Binding-site contacts:
Ligand atom C03 contacts residue THR3811 of chain 1.A at 3.5 Å.
Ligand atom C01 contacts residue THR3811 of chain 1.A at 3.7 Å.
Ligand atom C20 contacts residue ILE3940 of chain 1.A at 3.5 Å (hydrophobic).
Ligand atom C28 contacts residue LEU3806 of chain 1.A at 3.8 Å (hydrophobic).
Ligand atom F32 contacts residue PRO3735 of chain 1.A at 3.7 Å.
Ligand atom C06 contacts residue MET3729 of chain 1.A at 3.7 Å (hydrophobic).
Ligand atom C11 contacts residue MET3729 of chain 1.A at 3.4 Å (hydrophobic).
Ligand atom C14 contacts residue ASP3941 of chain 1.A at 3.6 Å.
Ligand atom C18 contacts residue ASP3941 of chain 1.A at 3.4 Å.
Ligand atom C08 contacts residue THR3811 of chain 1.A at 3.4 Å.
Ligand atom C21 contacts residue ILE3940 of chain 1.A at 3.6 Å (hydrophobic).
Ligand atom O29 contacts residue LEU3806 of chain 1.A at 2.9 Å (h-bond).
Ligand atom N17 contacts residue ASP3941 of chain 1.A at 3.1 Å (salt-bridge).
Ligand atom C12 contacts residue MET3729 of chain 1.A at 3.6 Å (hydrophobic).
Ligand atom C11 contacts residue SER3731 of chain 1.A at 3.2 Å.
Ligand atom C28 contacts residue ILE3940 of chain 1.A at 3.7 Å (hydrophobic).
Ligand atom O34 contacts residue ASN3926 of chain 1.A at 3.5 Å.
Ligand atom O02 contacts residue TRP3805 of chain 1.A at 3.8 Å.
Ligand atom C25 contacts residue ILE3940 of chain 1.A at 3.7 Å (hydrophobic).
Ligand atom N26 contacts residue ILE3940 of chain 1.A at 3.8 Å.
Ligand atom C31 contacts residue TRP3805 of chain 1.A at 3.5 Å (hydrophobic).
Ligand atom CL1 contacts residue ALA3730 of chain 1.A at 3.5 Å.
Ligand atom C12 contacts residue SER3731 of chain 1.A at 3.1 Å.
Ligand atom C18 contacts residue LYS3753 of chain 1.A at 3.4 Å.
Ligand atom C28 contacts residue TYR3791 of chain 1.A at 3.4 Å (hydrophobic).
Ligand atom C15 contacts residue ASP3941 of chain 1.A at 3.7 Å.
Ligand atom C16 contacts residue ASP3941 of chain 1.A at 3.5 Å.
Ligand atom C27 contacts residue GLU3804 of chain 1.A at 3.2 Å.
Ligand atom C30 contacts residue LEU3806 of chain 1.A at 3.6 Å (hydrophobic).
Ligand atom C10 contacts residue MET3729 of chain 1.A at 3.5 Å (hydrophobic).
Ligand atom C28 contacts residue GLU3804 of chain 1.A at 3.7 Å.
Ligand atom CL1 contacts residue SER3731 of chain 1.A at 2.6 Å.
Ligand atom F32 contacts residue LYS3753 of chain 1.A at 2.9 Å.
Ligand atom N05 contacts residue MET3729 of chain 1.A at 3.5 Å.
Ligand atom N17 contacts residue LYS3753 of chain 1.A at 3.1 Å (salt-bridge).
Ligand atom N19 contacts residue ASP3941 of chain 1.A at 3.8 Å.
Ligand atom C23 contacts residue TRP3805 of chain 1.A at 3.3 Å (hydrophobic).
Ligand atom N04 contacts residue MET3729 of chain 1.A at 3.6 Å.
Ligand atom C27 contacts residue TYR3791 of chain 1.A at 3.5 Å (hydrophobic).
Ligand atom O02 contacts residue THR3811 of chain 1.A at 3.4 Å.

Sequence of chain 1.A:
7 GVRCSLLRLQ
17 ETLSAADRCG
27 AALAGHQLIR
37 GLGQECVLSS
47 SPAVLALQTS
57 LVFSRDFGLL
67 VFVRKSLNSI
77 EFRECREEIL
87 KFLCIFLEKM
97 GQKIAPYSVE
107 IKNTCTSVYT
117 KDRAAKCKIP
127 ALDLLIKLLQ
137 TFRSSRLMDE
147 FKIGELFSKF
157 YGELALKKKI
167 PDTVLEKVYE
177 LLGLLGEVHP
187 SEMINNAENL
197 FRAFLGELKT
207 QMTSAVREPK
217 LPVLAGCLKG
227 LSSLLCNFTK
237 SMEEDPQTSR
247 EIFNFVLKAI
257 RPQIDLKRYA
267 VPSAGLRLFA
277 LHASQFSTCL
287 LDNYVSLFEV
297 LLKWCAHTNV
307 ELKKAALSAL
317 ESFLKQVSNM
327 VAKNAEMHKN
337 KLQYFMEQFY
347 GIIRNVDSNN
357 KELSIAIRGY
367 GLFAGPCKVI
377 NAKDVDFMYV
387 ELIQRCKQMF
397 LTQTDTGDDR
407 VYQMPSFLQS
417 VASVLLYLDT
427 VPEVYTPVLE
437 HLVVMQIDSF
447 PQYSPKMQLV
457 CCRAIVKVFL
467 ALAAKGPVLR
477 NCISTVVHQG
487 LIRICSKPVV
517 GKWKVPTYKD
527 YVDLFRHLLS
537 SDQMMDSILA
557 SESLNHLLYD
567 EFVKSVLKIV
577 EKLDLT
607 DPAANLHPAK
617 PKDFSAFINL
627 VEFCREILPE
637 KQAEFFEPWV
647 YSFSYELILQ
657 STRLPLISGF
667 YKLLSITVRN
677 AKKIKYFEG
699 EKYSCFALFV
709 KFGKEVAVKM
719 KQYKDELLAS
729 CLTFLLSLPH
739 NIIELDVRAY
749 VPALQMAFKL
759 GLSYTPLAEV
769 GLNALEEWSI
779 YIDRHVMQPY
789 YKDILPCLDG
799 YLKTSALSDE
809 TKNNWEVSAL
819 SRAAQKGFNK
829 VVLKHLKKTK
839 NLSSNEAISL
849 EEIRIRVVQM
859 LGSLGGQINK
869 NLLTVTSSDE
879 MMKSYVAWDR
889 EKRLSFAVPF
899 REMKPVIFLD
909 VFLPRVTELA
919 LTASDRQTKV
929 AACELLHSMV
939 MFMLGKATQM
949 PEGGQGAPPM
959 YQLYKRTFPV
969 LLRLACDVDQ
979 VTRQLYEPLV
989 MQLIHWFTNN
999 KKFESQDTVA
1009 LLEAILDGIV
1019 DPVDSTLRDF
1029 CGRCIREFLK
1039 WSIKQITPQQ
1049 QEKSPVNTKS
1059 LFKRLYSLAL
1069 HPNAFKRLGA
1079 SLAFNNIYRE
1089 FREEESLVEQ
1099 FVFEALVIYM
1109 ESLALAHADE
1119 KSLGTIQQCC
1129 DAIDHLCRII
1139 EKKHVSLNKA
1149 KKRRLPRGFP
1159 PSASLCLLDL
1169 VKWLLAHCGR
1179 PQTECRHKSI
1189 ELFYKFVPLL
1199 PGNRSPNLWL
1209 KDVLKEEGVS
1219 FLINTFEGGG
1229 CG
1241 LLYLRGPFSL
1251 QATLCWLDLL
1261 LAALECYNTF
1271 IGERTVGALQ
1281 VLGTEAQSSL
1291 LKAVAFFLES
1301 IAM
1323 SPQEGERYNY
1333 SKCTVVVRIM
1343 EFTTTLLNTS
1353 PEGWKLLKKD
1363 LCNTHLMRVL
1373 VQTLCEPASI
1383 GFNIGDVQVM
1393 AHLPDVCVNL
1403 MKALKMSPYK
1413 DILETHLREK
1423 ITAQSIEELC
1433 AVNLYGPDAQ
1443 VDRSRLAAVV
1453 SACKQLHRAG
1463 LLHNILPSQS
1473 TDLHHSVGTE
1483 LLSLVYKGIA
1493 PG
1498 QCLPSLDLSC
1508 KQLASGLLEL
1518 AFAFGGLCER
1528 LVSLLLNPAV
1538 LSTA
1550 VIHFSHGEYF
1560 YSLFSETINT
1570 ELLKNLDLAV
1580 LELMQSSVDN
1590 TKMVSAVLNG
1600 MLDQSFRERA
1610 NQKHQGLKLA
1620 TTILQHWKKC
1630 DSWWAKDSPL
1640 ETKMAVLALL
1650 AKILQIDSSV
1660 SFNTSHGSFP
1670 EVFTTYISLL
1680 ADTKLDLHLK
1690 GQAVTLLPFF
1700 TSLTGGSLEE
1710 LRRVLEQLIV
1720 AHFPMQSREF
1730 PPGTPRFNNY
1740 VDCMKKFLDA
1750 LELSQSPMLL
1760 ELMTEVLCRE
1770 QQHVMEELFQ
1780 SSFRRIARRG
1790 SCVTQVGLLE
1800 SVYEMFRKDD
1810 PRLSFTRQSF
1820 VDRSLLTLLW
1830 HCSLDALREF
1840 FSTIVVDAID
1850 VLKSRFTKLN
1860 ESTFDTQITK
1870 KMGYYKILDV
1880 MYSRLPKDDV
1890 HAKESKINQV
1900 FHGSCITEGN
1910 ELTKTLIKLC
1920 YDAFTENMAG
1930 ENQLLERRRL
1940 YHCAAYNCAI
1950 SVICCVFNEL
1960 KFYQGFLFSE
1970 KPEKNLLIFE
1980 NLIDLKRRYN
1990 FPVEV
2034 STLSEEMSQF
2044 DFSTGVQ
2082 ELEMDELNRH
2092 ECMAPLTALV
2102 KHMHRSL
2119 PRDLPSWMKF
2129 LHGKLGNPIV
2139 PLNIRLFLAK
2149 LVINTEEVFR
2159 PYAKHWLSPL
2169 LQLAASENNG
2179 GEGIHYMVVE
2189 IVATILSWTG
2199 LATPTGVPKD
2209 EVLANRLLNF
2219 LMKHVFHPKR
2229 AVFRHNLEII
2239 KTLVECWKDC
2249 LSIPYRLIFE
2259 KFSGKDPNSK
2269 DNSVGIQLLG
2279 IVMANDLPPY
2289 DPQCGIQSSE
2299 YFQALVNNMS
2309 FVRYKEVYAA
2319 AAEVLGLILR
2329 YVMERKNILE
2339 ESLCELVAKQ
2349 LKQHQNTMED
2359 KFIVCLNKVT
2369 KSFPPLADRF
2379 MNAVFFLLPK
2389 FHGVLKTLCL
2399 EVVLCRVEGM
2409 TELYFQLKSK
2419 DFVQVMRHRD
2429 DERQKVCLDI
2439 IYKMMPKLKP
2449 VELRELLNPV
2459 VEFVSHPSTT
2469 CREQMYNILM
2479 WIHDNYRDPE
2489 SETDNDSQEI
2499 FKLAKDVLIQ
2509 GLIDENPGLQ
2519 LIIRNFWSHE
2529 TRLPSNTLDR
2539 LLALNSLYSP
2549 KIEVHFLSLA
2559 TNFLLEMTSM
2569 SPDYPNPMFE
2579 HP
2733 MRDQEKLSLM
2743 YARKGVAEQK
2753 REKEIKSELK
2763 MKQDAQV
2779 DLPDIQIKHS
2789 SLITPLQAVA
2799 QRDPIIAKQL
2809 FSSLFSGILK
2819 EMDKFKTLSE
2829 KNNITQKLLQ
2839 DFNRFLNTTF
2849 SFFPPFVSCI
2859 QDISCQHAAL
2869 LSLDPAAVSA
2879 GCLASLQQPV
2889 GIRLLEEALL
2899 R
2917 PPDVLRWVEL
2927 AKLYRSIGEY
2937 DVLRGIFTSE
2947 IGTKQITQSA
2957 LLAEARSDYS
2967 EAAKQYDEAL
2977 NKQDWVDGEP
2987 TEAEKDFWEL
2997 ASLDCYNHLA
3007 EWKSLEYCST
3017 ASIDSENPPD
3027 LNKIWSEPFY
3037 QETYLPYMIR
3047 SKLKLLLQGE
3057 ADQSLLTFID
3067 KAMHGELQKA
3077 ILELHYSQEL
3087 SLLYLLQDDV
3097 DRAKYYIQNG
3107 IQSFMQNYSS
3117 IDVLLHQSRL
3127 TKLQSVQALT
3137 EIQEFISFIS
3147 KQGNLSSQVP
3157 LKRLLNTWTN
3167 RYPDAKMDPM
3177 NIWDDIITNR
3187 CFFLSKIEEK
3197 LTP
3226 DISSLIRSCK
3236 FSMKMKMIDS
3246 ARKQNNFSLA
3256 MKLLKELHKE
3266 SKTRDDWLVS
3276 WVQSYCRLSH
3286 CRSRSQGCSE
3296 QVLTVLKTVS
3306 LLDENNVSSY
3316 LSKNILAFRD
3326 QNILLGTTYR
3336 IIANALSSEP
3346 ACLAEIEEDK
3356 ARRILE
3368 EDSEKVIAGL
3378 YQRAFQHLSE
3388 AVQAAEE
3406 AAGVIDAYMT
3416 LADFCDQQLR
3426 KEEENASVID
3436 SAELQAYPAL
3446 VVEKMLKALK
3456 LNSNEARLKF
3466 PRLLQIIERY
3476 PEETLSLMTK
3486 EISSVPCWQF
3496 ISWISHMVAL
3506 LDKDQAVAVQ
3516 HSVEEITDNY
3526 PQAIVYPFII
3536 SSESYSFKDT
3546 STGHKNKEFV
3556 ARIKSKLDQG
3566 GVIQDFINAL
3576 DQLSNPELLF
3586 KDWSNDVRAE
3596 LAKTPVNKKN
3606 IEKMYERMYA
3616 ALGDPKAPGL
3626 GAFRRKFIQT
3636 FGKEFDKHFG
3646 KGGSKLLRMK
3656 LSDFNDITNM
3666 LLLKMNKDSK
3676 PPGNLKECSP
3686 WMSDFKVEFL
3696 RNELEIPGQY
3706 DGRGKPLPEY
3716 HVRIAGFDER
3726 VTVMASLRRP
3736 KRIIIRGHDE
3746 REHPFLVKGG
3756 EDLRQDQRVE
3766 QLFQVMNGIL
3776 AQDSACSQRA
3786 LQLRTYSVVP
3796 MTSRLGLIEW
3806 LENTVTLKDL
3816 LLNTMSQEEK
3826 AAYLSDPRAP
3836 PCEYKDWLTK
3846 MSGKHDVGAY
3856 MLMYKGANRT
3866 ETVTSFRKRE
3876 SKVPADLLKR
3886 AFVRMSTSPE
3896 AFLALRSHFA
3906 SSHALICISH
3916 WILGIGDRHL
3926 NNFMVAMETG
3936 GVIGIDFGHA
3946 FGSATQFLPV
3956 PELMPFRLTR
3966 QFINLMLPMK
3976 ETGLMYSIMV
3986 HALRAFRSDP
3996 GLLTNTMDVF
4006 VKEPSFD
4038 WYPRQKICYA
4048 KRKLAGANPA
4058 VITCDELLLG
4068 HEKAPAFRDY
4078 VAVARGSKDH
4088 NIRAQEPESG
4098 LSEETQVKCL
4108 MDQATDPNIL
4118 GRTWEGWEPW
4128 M

The protein below binds the small molecule below.
Small molecule (SMILES): COc1ccc([C@@H](O)c2cc(-c3ncnc4cc(N5CCOCC5)ccc34)c(F)cc2Cl)nn1